Binding-site contacts:
Ligand atom C19 contacts residue TYR110 of chain 1.B at 3.7 Å (hydrophobic).
Ligand atom C20 contacts residue PHE236 of chain 1.B at 3.2 Å (hydrophobic).
Ligand atom C21 contacts residue PHE236 of chain 1.B at 3.4 Å (hydrophobic).
Ligand atom C27 contacts residue THR109 of chain 1.B at 3.5 Å.
Ligand atom C21 contacts residue TYR203 of chain 1.B at 3.8 Å (hydrophobic).
Ligand atom C19 contacts residue PHE236 of chain 1.B at 3.5 Å (hydrophobic).
Ligand atom C26 contacts residue THR109 of chain 1.B at 3.7 Å.
Ligand atom C9 contacts residue TYR157 of chain 1.B at 3.8 Å (hydrophobic).
Ligand atom C1 contacts residue ILE155 of chain 1.B at 3.7 Å (hydrophobic).
Ligand atom C14 contacts residue VAL197 of chain 1.B at 3.6 Å (hydrophobic).
Ligand atom C3 contacts residue PRO179 of chain 1.B at 3.7 Å (hydrophobic).
Ligand atom C1 contacts residue ILE181 of chain 1.B at 3.4 Å (hydrophobic).
Ligand atom C22 contacts residue PHE236 of chain 1.B at 3.9 Å (hydrophobic).
Ligand atom C11 contacts residue TYR157 of chain 1.B at 3.6 Å (hydrophobic).
Ligand atom O25 contacts residue TYR110 of chain 1.B at 3.0 Å.
Ligand atom C22 contacts residue TYR203 of chain 1.B at 3.5 Å (hydrophobic).
Ligand atom C10 contacts residue TYR157 of chain 1.B at 3.6 Å (hydrophobic).
Ligand atom C3 contacts residue ALA24 of chain 1.D at 3.7 Å (hydrophobic).
Ligand atom C4 contacts residue TYR157 of chain 1.B at 3.4 Å (hydrophobic).
Ligand atom C23 contacts residue PHE236 of chain 1.B at 3.5 Å (hydrophobic).
Ligand atom C7 contacts residue PHE132 of chain 1.B at 3.6 Å (hydrophobic).
Ligand atom C8 contacts residue PHE132 of chain 1.B at 3.4 Å (hydrophobic).
Ligand atom N6 contacts residue VAL194 of chain 1.B at 3.7 Å.
Ligand atom C13 contacts residue VAL197 of chain 1.B at 3.6 Å (hydrophobic).
Ligand atom N4 contacts residue LEU239 of chain 1.B at 3.8 Å.
Ligand atom C14 contacts residue PHE236 of chain 1.B at 3.9 Å (hydrophobic).
Ligand atom C11 contacts residue VAL194 of chain 1.B at 3.7 Å (hydrophobic).
Ligand atom C1 contacts residue PRO179 of chain 1.B at 3.9 Å (hydrophobic).
Ligand atom N4 contacts residue ILE192 of chain 1.B at 3.6 Å.
Ligand atom C23 contacts residue TYR110 of chain 1.B at 3.3 Å (hydrophobic).
Ligand atom O24 contacts residue PHE236 of chain 1.B at 3.7 Å.
Ligand atom C3 contacts residue TYR157 of chain 1.B at 3.5 Å (hydrophobic).
Ligand atom O24 contacts residue TYR110 of chain 1.B at 3.9 Å.
Ligand atom C10 contacts residue VAL194 of chain 1.B at 3.7 Å (hydrophobic).
Ligand atom C8 contacts residue ILE108 of chain 1.B at 3.8 Å (hydrophobic).
Ligand atom C4 contacts residue ALA24 of chain 1.D at 3.8 Å (hydrophobic).
Ligand atom C20 contacts residue TYR110 of chain 1.B at 3.5 Å (hydrophobic).
Ligand atom C9 contacts residue ILE108 of chain 1.B at 3.5 Å (hydrophobic).
Ligand atom N3 contacts residue ILE192 of chain 1.B at 3.8 Å.
Ligand atom C12 contacts residue PHE236 of chain 1.B at 3.8 Å (hydrophobic).

Sequence of chain 1.D:
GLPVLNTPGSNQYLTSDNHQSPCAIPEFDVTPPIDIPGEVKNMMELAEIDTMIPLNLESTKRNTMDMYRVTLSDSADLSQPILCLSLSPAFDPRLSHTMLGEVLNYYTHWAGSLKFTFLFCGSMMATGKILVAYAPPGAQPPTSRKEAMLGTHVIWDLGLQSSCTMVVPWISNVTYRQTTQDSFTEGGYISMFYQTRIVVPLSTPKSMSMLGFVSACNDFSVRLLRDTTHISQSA

Sequence of chain 1.B:
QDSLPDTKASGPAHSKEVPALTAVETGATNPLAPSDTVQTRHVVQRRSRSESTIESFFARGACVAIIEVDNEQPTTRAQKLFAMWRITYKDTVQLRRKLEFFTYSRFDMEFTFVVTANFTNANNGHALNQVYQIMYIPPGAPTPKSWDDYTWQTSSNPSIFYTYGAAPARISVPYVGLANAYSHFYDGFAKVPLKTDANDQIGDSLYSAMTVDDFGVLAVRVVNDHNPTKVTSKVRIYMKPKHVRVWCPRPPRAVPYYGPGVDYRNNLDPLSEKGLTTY

A protein and the small-molecule ligand that binds it are described below.
Small molecule (SMILES): CCOC(=O)c1ccc(OCCCCC2CCN(c3ccc(C)nn3)CC2)cc1